Binding-site contacts:
Ligand atom CG contacts residue TYR294 of chain 1.A at 4.5 Å (hydrophobic).
Ligand atom N contacts residue TYR294 of chain 1.A at 2.9 Å (h-bond).
Ligand atom N contacts residue ASN258 of chain 1.A at 3.1 Å (h-bond).
Ligand atom ND1 contacts residue PHE386 of chain 1.A at 3.6 Å.
Ligand atom CA contacts residue ASP352 of chain 1.A at 4.0 Å.
Ligand atom CG contacts residue PHE386 of chain 1.A at 4.2 Å (hydrophobic).
Ligand atom CG contacts residue VAL261 of chain 1.A at 4.3 Å (hydrophobic).
Ligand atom ND1 contacts residue GLU265 of chain 1.A at 4.1 Å.
Ligand atom NE2 contacts residue VAL261 of chain 1.A at 4.1 Å.
Ligand atom CD2 contacts residue VAL261 of chain 1.A at 4.0 Å (hydrophobic).
Ligand atom NE2 contacts residue PHE287 of chain 1.A at 4.3 Å.
Ligand atom CD2 contacts residue TYR294 of chain 1.A at 3.8 Å (hydrophobic).
Ligand atom N contacts residue ASP352 of chain 1.A at 2.8 Å (salt-bridge).
Ligand atom CE1 contacts residue GLU265 of chain 1.A at 3.8 Å.
Ligand atom CA contacts residue TYR294 of chain 1.A at 3.1 Å (hydrophobic).
Ligand atom CE1 contacts residue LEU185 of chain 1.A at 3.5 Å (hydrophobic).
Ligand atom CE1 contacts residue VAL261 of chain 1.A at 4.4 Å (hydrophobic).
Ligand atom CB contacts residue TYR294 of chain 1.A at 4.3 Å (hydrophobic).
Ligand atom N contacts residue PHE382 of chain 1.A at 4.0 Å.
Ligand atom ND1 contacts residue LEU185 of chain 1.A at 3.5 Å.
Ligand atom CB contacts residue ASN258 of chain 1.A at 3.4 Å.
Ligand atom NE2 contacts residue LEU185 of chain 1.A at 4.3 Å.
Ligand atom CB contacts residue ILE348 of chain 1.A at 4.4 Å (hydrophobic).
Ligand atom CA contacts residue ASN258 of chain 1.A at 3.8 Å.
Ligand atom CG contacts residue LEU185 of chain 1.A at 4.2 Å (hydrophobic).
Ligand atom CE1 contacts residue PHE287 of chain 1.A at 4.2 Å (hydrophobic).
Ligand atom CB contacts residue PHE386 of chain 1.A at 4.0 Å (hydrophobic).
Ligand atom CD2 contacts residue ILE348 of chain 1.A at 4.4 Å (hydrophobic).

The small molecule below binds the protein below.
Small molecule (SMILES): NCCc1c[nH]cn1

Sequence of chain 1.A:
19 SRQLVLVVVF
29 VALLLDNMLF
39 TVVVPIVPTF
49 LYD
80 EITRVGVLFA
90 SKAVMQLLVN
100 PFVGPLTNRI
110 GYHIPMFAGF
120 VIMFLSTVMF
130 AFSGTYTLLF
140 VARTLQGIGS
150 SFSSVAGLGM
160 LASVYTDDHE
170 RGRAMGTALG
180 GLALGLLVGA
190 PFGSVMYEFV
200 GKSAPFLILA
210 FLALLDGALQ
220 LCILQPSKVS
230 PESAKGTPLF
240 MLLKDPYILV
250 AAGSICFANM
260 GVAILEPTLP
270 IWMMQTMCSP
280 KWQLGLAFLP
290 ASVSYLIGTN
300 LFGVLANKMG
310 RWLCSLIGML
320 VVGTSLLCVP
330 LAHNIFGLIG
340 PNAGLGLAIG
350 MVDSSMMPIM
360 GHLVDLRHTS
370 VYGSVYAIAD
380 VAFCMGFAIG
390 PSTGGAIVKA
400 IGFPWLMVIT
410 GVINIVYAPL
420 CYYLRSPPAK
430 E